A protein and the small-molecule ligand that binds it are described below.
Small molecule (SMILES): CN1CCN(c2cc3c(-c4cccc(N5CCNCC5)n4)n[nH]c3cn2)CC1=O

Binding-site contacts:
Ligand atom N17 contacts residue GLU94 of chain 1.A at 3.6 Å.
Ligand atom C12 contacts residue ALA38 of chain 1.A at 3.5 Å (hydrophobic).
Ligand atom C9 contacts residue ILE158 of chain 1.A at 3.8 Å (hydrophobic).
Ligand atom C1 contacts residue ASN145 of chain 1.A at 3.8 Å.
Ligand atom O8 contacts residue LYS40 of chain 1.A at 3.1 Å (salt-bridge).
Ligand atom N5 contacts residue ILE158 of chain 1.A at 3.6 Å.
Ligand atom N15 contacts residue ALA38 of chain 1.A at 3.3 Å.
Ligand atom O8 contacts residue PHE22 of chain 1.A at 3.5 Å.
Ligand atom N15 contacts residue GLU94 of chain 1.A at 2.8 Å (salt-bridge).
Ligand atom C20 contacts residue ARG95 of chain 1.A at 3.8 Å.
Ligand atom C20 contacts residue LEU17 of chain 1.A at 3.7 Å (hydrophobic).
Ligand atom C19 contacts residue LEU147 of chain 1.A at 3.9 Å (hydrophobic).
Ligand atom C1 contacts residue ASP159 of chain 1.A at 3.1 Å.
Ligand atom N17 contacts residue ALA38 of chain 1.A at 3.8 Å.
Ligand atom C20 contacts residue VAL99 of chain 1.A at 3.6 Å (hydrophobic).
Ligand atom C19 contacts residue LEU17 of chain 1.A at 3.5 Å (hydrophobic).
Ligand atom C29 contacts residue LEU17 of chain 1.A at 4.0 Å (hydrophobic).
Ligand atom C23 contacts residue LEU17 of chain 1.A at 3.8 Å (hydrophobic).
Ligand atom N14 contacts residue LEU93 of chain 1.A at 3.9 Å.
Ligand atom N15 contacts residue LEU147 of chain 1.A at 4.0 Å.
Ligand atom C6 contacts residue VAL25 of chain 1.A at 3.6 Å (hydrophobic).
Ligand atom C3 contacts residue PHE22 of chain 1.A at 4.0 Å (hydrophobic).
Ligand atom N17 contacts residue LEU147 of chain 1.A at 3.6 Å.
Ligand atom N2 contacts residue PHE22 of chain 1.A at 3.5 Å.
Ligand atom C12 contacts residue GLU94 of chain 1.A at 3.9 Å.
Ligand atom C21 contacts residue VAL99 of chain 1.A at 3.0 Å (hydrophobic).
Ligand atom C18 contacts residue LEU147 of chain 1.A at 3.5 Å (hydrophobic).
Ligand atom C11 contacts residue LEU147 of chain 1.A at 3.7 Å (hydrophobic).
Ligand atom C13 contacts residue LEU93 of chain 1.A at 3.7 Å (hydrophobic).
Ligand atom C7 contacts residue ASP159 of chain 1.A at 3.8 Å.
Ligand atom N17 contacts residue ARG95 of chain 1.A at 3.7 Å.
Ligand atom C3 contacts residue ILE158 of chain 1.A at 3.6 Å (hydrophobic).
Ligand atom N24 contacts residue LEU17 of chain 1.A at 3.6 Å.
Ligand atom C7 contacts residue PHE22 of chain 1.A at 3.5 Å (hydrophobic).
Ligand atom C1 contacts residue PHE22 of chain 1.A at 3.2 Å (hydrophobic).
Ligand atom C4 contacts residue ILE158 of chain 1.A at 3.9 Å (hydrophobic).
Ligand atom O8 contacts residue ASP159 of chain 1.A at 3.3 Å.
Ligand atom N28 contacts residue ASP101 of chain 1.A at 3.4 Å (salt-bridge).
Ligand atom C22 contacts residue VAL99 of chain 1.A at 3.7 Å (hydrophobic).
Ligand atom N2 contacts residue ASP159 of chain 1.A at 3.9 Å.

Sequence of chain 1.A:
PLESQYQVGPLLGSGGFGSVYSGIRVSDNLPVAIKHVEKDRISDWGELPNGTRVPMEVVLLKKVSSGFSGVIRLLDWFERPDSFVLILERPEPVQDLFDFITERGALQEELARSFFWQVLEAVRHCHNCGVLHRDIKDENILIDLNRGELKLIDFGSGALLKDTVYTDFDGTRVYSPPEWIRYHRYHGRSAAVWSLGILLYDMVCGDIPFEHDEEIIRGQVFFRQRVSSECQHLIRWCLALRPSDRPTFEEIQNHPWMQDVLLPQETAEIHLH